Sequence of chain 48.A:
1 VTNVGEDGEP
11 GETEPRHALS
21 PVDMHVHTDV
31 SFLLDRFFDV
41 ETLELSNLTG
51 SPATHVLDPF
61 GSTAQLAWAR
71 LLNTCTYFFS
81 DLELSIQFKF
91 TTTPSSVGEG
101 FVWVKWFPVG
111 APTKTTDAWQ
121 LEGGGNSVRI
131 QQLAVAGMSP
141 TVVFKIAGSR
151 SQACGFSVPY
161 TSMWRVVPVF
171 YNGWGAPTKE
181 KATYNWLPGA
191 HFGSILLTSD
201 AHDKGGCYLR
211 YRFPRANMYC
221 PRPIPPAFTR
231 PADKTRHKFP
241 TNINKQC

Sequence of chain 47.A:
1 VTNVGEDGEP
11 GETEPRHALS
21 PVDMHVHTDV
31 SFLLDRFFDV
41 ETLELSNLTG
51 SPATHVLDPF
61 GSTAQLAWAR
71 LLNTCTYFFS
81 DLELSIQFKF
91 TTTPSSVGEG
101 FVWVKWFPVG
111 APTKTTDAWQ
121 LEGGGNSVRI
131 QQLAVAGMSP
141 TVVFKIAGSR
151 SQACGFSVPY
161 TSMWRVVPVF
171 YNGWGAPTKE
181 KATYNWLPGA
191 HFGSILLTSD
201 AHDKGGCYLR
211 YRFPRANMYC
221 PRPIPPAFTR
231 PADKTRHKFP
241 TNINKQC

This small molecule binds to this protein.
Small molecule (SMILES): CC(=O)N[C@H]1[C@H]([C@H](O)[C@H](O)CO)O[C@@](O[C@H]2[C@@H](O)[C@@H](CO)O[C@@H](O[C@H]3[C@H](O)[C@@H](O)[C@@H](O)O[C@@H]3CO)[C@@H]2O)(C(=O)O)C[C@@H]1O

Binding-site contacts:
Ligand atom O1B contacts residue ARG129 of chain 47.A at 3.9 Å.
Ligand atom O10 contacts residue GLN65 of chain 48.A at 4.0 Å.
Ligand atom C7 contacts residue ALA118 of chain 47.A at 3.6 Å (hydrophobic).
Ligand atom C11 contacts residue GLN65 of chain 48.A at 3.7 Å.
Ligand atom O10 contacts residue ALA64 of chain 48.A at 3.8 Å.
Ligand atom C4 contacts residue ALA118 of chain 47.A at 4.0 Å (hydrophobic).
Ligand atom C10 contacts residue ALA118 of chain 47.A at 3.8 Å (hydrophobic).
Ligand atom C11 contacts residue GLN132 of chain 47.A at 4.3 Å.
Ligand atom O8 contacts residue GLN120 of chain 47.A at 2.8 Å (h-bond).
Ligand atom O8 contacts residue ALA118 of chain 47.A at 3.8 Å.
Ligand atom O1A contacts residue ALA118 of chain 47.A at 4.5 Å.
Ligand atom C1 contacts residue ARG129 of chain 47.A at 4.0 Å.
Ligand atom C10 contacts residue GLN65 of chain 48.A at 4.5 Å.
Ligand atom C8 contacts residue GLN120 of chain 47.A at 4.1 Å.
Ligand atom N5 contacts residue ALA118 of chain 47.A at 2.8 Å (h-bond).
Ligand atom C11 contacts residue ALA118 of chain 47.A at 3.9 Å (hydrophobic).
Ligand atom C10 contacts residue ALA64 of chain 48.A at 4.5 Å (hydrophobic).
Ligand atom C11 contacts residue TRP119 of chain 47.A at 4.4 Å (hydrophobic).
Ligand atom O8 contacts residue TRP119 of chain 47.A at 3.8 Å.
Ligand atom C8 contacts residue ALA118 of chain 47.A at 4.3 Å (hydrophobic).
Ligand atom O9 contacts residue GLN120 of chain 47.A at 3.5 Å (h-bond).
Ligand atom O9 contacts residue THR42 of chain 48.A at 4.0 Å.
Ligand atom C6 contacts residue ALA118 of chain 47.A at 3.4 Å (hydrophobic).
Ligand atom C9 contacts residue TRP119 of chain 47.A at 4.3 Å (hydrophobic).
Ligand atom C5 contacts residue ALA118 of chain 47.A at 3.6 Å (hydrophobic).
Ligand atom O1A contacts residue ARG129 of chain 47.A at 3.3 Å (salt-bridge).